Binding-site contacts:
Ligand atom C3K contacts residue MET95 of chain 2.A at 3.4 Å (hydrophobic).
Ligand atom C7K contacts residue HIS75 of chain 2.A at 4.0 Å.
Ligand atom C11 contacts residue ILE97 of chain 2.A at 4.4 Å (hydrophobic).
Ligand atom C7K contacts residue GLU64 of chain 2.A at 3.0 Å.
Ligand atom C4K contacts residue LEU76 of chain 2.A at 3.5 Å (hydrophobic).
Ligand atom C3K contacts residue LEU76 of chain 2.A at 3.9 Å (hydrophobic).
Ligand atom O1K contacts residue TYR84 of chain 2.A at 3.6 Å.
Ligand atom C10 contacts residue MET95 of chain 2.A at 4.5 Å (hydrophobic).
Ligand atom C11 contacts residue MET95 of chain 2.A at 3.5 Å (hydrophobic).
Ligand atom C8K contacts residue HIS75 of chain 2.A at 3.6 Å.
Ligand atom O4K contacts residue LEU76 of chain 2.A at 3.9 Å.
Ligand atom O4K contacts residue ILE97 of chain 2.A at 3.1 Å.
Ligand atom C1K contacts residue MET95 of chain 2.A at 4.0 Å (hydrophobic).
Ligand atom C8K contacts residue TYR40 of chain 2.A at 3.5 Å (hydrophobic).
Ligand atom C1K contacts residue LEU76 of chain 2.A at 4.2 Å (hydrophobic).
Ligand atom C10 contacts residue LEU76 of chain 2.A at 3.8 Å (hydrophobic).
Ligand atom C9K contacts residue TYR40 of chain 2.A at 3.8 Å (hydrophobic).
Ligand atom C2K contacts residue LEU76 of chain 2.A at 4.2 Å (hydrophobic).
Ligand atom C5K contacts residue LEU76 of chain 2.A at 3.5 Å (hydrophobic).
Ligand atom O1K contacts residue MET95 of chain 2.A at 4.5 Å.
Ligand atom C8K contacts residue GLU64 of chain 2.A at 3.4 Å.
Ligand atom C4K contacts residue MET95 of chain 2.A at 4.3 Å (hydrophobic).
Ligand atom C9K contacts residue HIS75 of chain 2.A at 4.0 Å.
Ligand atom C6K contacts residue GLU64 of chain 2.A at 4.1 Å.
Ligand atom C3K contacts residue ILE97 of chain 2.A at 4.4 Å (hydrophobic).
Ligand atom C9K contacts residue LEU76 of chain 2.A at 4.5 Å (hydrophobic).
Ligand atom C4K contacts residue ILE97 of chain 2.A at 3.8 Å (hydrophobic).
Ligand atom C2K contacts residue MET95 of chain 2.A at 3.3 Å (hydrophobic).
Ligand atom O1K contacts residue SER85 of chain 2.A at 4.1 Å.
Ligand atom C6K contacts residue LEU76 of chain 2.A at 3.9 Å (hydrophobic).

Sequence of chain 2.A:
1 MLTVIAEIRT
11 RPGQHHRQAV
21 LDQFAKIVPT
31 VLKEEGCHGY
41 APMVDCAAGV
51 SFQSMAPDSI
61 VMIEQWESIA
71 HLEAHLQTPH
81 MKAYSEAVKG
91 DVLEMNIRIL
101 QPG

This small molecule binds to this protein.
Small molecule (SMILES): CC1=CC(=O)c2ccccc2C1=O